Binding-site contacts:
Ligand atom O4' contacts residue PHE111 of chain 1.B at 3.5 Å.
Ligand atom O3B contacts residue HIS229 of chain 1.B at 3.2 Å (h-bond).
Ligand atom C2 contacts residue ARG74 of chain 1.B at 3.5 Å.
Ligand atom O2 contacts residue ARG76 of chain 1.B at 3.4 Å.
Ligand atom O2A contacts residue ASP235 of chain 1.B at 3.5 Å (salt-bridge).
Ligand atom O1B contacts residue TRP199 of chain 1.B at 2.7 Å (h-bond).
Ligand atom C1B contacts residue PRO72 of chain 1.B at 3.5 Å (hydrophobic).
Ligand atom O3' contacts residue ARG76 of chain 1.B at 3.5 Å (salt-bridge).
Ligand atom PB contacts residue MN1 of chain 1.P at 3.4 Å.
Ligand atom C4 contacts residue ASP235 of chain 1.B at 3.5 Å.
Ligand atom C5' contacts residue ARG234 of chain 1.B at 3.5 Å.
Ligand atom O2' contacts residue PRO72 of chain 1.B at 2.8 Å (h-bond).
Ligand atom PA contacts residue MN1 of chain 1.P at 3.4 Å.
Ligand atom N3 contacts residue ARG74 of chain 1.B at 2.7 Å (salt-bridge).
Ligand atom O4 contacts residue ASP235 of chain 1.B at 3.2 Å.
Ligand atom O2A contacts residue HIS232 of chain 1.B at 3.5 Å.
Ligand atom PA contacts residue ARG76 of chain 1.B at 3.4 Å.
Ligand atom O1B contacts residue GOL1 of chain 1.X at 3.0 Å (h-bond).
Ligand atom O2 contacts residue PHE73 of chain 1.B at 3.2 Å.
Ligand atom O1A contacts residue MN1 of chain 1.P at 2.2 Å.
Ligand atom C2 contacts residue PHE111 of chain 1.B at 3.5 Å (hydrophobic).
Ligand atom O3B contacts residue HIS232 of chain 1.B at 3.4 Å (h-bond).
Ligand atom O3A contacts residue GOL1 of chain 1.X at 3.2 Å (h-bond).
Ligand atom O2' contacts residue VAL138 of chain 1.B at 2.9 Å (h-bond).
Ligand atom O2 contacts residue ARG74 of chain 1.B at 3.0 Å (salt-bridge).
Ligand atom O1A contacts residue HIS232 of chain 1.B at 3.1 Å (h-bond).
Ligand atom C5 contacts residue ASP235 of chain 1.B at 3.5 Å.
Ligand atom O2A contacts residue ARG76 of chain 1.B at 3.1 Å (salt-bridge).
Ligand atom C2B contacts residue PRO72 of chain 1.B at 3.5 Å (hydrophobic).
Ligand atom C1' contacts residue TRP199 of chain 1.B at 3.5 Å (hydrophobic).
Ligand atom O3' contacts residue ASP137 of chain 1.B at 3.3 Å.
Ligand atom O3B contacts residue MN1 of chain 1.P at 2.2 Å.
Ligand atom O2B contacts residue HIS232 of chain 1.B at 3.5 Å.
Ligand atom C4B contacts residue ASP137 of chain 1.B at 3.4 Å.
Ligand atom O3B contacts residue LYS164 of chain 1.B at 2.8 Å (salt-bridge).
Ligand atom N1 contacts residue PHE111 of chain 1.B at 3.3 Å.
Ligand atom C6 contacts residue PHE111 of chain 1.B at 3.3 Å (hydrophobic).
Ligand atom O1A contacts residue ASP139 of chain 1.B at 3.1 Å (salt-bridge).
Ligand atom O1A contacts residue ARG76 of chain 1.B at 2.9 Å (salt-bridge).
Ligand atom O3' contacts residue ASP139 of chain 1.B at 3.0 Å (salt-bridge).

Sequence of chain 1.B:
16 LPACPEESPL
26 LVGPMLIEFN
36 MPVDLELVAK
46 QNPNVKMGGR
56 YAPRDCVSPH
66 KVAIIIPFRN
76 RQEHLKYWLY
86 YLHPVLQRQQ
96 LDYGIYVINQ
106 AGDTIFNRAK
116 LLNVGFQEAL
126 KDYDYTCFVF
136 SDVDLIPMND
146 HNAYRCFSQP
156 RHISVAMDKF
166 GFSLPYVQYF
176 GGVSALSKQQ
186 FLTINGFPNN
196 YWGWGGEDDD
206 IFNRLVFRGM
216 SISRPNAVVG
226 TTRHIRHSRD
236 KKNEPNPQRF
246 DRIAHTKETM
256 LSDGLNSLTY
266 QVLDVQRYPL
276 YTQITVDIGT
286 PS

The protein below binds the small molecule below.
Small molecule (SMILES): NCCCCCCO[P](=O)(O)O[P](=O)(O)OC[C@H]1O[C@@H](n2ccc(=O)[nH]c2=O)[C@H](O)[C@@H]1O